Sequence of chain 1.A:
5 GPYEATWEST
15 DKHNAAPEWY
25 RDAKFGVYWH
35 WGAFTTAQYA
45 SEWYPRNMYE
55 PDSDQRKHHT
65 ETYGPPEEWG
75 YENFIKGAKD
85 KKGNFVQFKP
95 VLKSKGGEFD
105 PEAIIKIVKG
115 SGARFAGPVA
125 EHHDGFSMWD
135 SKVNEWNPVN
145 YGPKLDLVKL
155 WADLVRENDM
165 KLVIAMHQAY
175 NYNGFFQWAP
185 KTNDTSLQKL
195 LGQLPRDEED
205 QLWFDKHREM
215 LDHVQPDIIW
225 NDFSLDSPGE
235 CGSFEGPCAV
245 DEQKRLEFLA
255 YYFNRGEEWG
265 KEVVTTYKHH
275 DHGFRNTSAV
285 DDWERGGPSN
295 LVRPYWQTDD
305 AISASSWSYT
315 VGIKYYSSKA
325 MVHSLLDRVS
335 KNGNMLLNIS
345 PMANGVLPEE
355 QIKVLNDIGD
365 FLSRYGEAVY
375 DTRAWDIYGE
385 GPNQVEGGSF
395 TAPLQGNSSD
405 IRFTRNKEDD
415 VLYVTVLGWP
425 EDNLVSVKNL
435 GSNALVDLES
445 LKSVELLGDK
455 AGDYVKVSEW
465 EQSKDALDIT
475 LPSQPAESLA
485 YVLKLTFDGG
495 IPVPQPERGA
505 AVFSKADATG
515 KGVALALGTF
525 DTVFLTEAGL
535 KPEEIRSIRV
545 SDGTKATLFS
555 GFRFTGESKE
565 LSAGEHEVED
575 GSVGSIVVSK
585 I

Binding-site contacts:
Ligand atom O5 contacts residue ASN387 of chain 1.A at 3.3 Å (h-bond).
Ligand atom C5 contacts residue ASN401 of chain 1.A at 3.7 Å.
Ligand atom C2 contacts residue SER403 of chain 1.A at 4.2 Å.
Ligand atom C6 contacts residue ASN387 of chain 1.A at 3.7 Å.
Ligand atom C1 contacts residue SER403 of chain 1.A at 3.7 Å.
Ligand atom C6 contacts residue PRO386 of chain 1.A at 3.8 Å (hydrophobic).
Ligand atom O5 contacts residue PRO386 of chain 1.A at 4.5 Å.
Ligand atom O7 contacts residue ASN401 of chain 1.A at 3.7 Å.
Ligand atom C3 contacts residue ASN401 of chain 1.A at 3.8 Å.
Ligand atom O5 contacts residue ASN401 of chain 1.A at 2.4 Å (h-bond).
Ligand atom C2 contacts residue ASN401 of chain 1.A at 2.4 Å.
Ligand atom C7 contacts residue ASN401 of chain 1.A at 3.5 Å.
Ligand atom C3 contacts residue SER403 of chain 1.A at 4.1 Å.
Ligand atom C5 contacts residue ASN387 of chain 1.A at 4.0 Å.
Ligand atom O6 contacts residue ASN387 of chain 1.A at 3.7 Å.
Ligand atom C1 contacts residue ASN387 of chain 1.A at 4.0 Å.
Ligand atom C4 contacts residue ASN401 of chain 1.A at 4.2 Å.
Ligand atom C5 contacts residue SER403 of chain 1.A at 4.4 Å.
Ligand atom C8 contacts residue SER402 of chain 1.A at 4.2 Å.
Ligand atom C1 contacts residue ASN401 of chain 1.A at 1.4 Å.
Ligand atom N2 contacts residue ASN401 of chain 1.A at 2.8 Å (h-bond).
Ligand atom N2 contacts residue SER403 of chain 1.A at 4.1 Å.
Ligand atom C5 contacts residue PRO386 of chain 1.A at 3.8 Å (hydrophobic).
Ligand atom C8 contacts residue ASN401 of chain 1.A at 4.5 Å.

This protein binds this small molecule.
Small molecule (SMILES): CC(=O)N[C@@H]1[C@@H](O)[C@H](O)[C@@H](CO)O[C@H]1O